The small molecule below binds the protein below.
Small molecule (SMILES): CC(=O)N[C@@H]1[C@@H](O)[C@H](O)[C@@H](CO)O[C@H]1O

Binding-site contacts:
Ligand atom C7 contacts residue ALA206 of chain 1.A at 3.9 Å (hydrophobic).
Ligand atom C2 contacts residue THR205 of chain 1.A at 4.3 Å.
Ligand atom O7 contacts residue ALA206 of chain 1.A at 3.3 Å.
Ligand atom C1 contacts residue ASN203 of chain 1.A at 1.4 Å.
Ligand atom O5 contacts residue ASN203 of chain 1.A at 2.4 Å (h-bond).
Ligand atom N2 contacts residue ASN203 of chain 1.A at 2.9 Å (h-bond).
Ligand atom C4 contacts residue ASN203 of chain 1.A at 4.2 Å.
Ligand atom C8 contacts residue ALA206 of chain 1.A at 4.0 Å (hydrophobic).
Ligand atom C3 contacts residue ASN203 of chain 1.A at 3.8 Å.
Ligand atom C7 contacts residue ASN203 of chain 1.A at 4.0 Å.
Ligand atom C5 contacts residue ASN203 of chain 1.A at 3.7 Å.
Ligand atom C2 contacts residue ASN203 of chain 1.A at 2.5 Å.
Ligand atom O7 contacts residue THR205 of chain 1.A at 4.4 Å.

Sequence of chain 1.A:
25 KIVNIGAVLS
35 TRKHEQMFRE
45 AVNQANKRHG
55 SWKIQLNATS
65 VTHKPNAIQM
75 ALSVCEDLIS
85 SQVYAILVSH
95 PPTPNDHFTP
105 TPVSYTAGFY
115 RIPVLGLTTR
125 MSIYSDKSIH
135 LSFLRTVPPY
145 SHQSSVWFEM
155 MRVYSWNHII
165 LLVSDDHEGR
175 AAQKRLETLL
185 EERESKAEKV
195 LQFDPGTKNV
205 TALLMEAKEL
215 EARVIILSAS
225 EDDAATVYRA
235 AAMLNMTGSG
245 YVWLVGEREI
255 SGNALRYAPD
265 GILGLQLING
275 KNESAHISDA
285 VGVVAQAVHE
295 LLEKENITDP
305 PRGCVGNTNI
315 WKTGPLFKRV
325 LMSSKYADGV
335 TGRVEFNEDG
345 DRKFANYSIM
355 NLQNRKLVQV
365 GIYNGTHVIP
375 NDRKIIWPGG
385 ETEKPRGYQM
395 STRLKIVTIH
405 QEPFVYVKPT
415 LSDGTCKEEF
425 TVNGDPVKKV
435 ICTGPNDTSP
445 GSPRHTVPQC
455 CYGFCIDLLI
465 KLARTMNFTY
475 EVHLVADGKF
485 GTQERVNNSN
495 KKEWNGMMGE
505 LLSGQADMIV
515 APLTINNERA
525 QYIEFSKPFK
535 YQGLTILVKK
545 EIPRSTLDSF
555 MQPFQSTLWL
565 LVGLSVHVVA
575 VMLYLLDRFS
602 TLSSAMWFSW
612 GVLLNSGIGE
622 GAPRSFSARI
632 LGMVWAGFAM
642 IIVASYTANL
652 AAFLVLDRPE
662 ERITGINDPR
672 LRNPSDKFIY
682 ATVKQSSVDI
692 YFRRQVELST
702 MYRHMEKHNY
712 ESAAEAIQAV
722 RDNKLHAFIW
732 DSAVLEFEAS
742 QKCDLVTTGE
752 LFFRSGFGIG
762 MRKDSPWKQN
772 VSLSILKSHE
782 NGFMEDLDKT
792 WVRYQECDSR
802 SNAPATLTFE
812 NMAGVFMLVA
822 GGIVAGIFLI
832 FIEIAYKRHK